The protein below binds the small molecule below.
Small molecule (SMILES): C=Cc1ccccc1

Sequence of chain 3.A:
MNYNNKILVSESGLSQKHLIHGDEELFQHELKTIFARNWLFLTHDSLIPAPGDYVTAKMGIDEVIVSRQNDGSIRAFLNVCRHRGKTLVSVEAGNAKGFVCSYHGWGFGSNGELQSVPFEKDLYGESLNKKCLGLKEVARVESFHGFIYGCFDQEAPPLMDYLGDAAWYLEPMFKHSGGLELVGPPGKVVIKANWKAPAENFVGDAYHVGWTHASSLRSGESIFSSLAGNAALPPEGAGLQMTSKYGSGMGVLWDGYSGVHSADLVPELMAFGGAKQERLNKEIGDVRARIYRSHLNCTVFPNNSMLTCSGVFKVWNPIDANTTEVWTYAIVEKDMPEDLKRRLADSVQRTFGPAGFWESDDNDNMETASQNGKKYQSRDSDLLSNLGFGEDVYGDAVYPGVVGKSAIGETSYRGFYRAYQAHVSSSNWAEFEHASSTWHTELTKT

Binding-site contacts:
Ligand atom CAD contacts residue VAL209 of chain 3.A at 4.1 Å (hydrophobic).
Ligand atom CAB contacts residue ASN201 of chain 3.A at 4.2 Å.
Ligand atom CAC contacts residue PHE224 of chain 3.A at 4.0 Å (hydrophobic).
Ligand atom CAD contacts residue HIS295 of chain 3.A at 4.2 Å.
Ligand atom CAH contacts residue VAL209 of chain 3.A at 4.0 Å (hydrophobic).
Ligand atom CAG contacts residue LEU307 of chain 3.A at 4.1 Å (hydrophobic).
Ligand atom CAA contacts residue PHE202 of chain 3.A at 4.0 Å (hydrophobic).
Ligand atom CAF contacts residue VAL209 of chain 3.A at 4.0 Å (hydrophobic).
Ligand atom CAG contacts residue HIS295 of chain 3.A at 4.4 Å.
Ligand atom CAF contacts residue ASP205 of chain 3.A at 4.4 Å.
Ligand atom CAE contacts residue HIS295 of chain 3.A at 3.8 Å.
Ligand atom CAG contacts residue VAL209 of chain 3.A at 4.2 Å (hydrophobic).
Ligand atom CAA contacts residue HIS208 of chain 3.A at 3.7 Å.
Ligand atom CAA contacts residue ASN201 of chain 3.A at 3.5 Å.
Ligand atom CAE contacts residue VAL260 of chain 3.A at 4.2 Å (hydrophobic).
Ligand atom CAH contacts residue ASN297 of chain 3.A at 4.4 Å.
Ligand atom CAB contacts residue LEU307 of chain 3.A at 4.1 Å (hydrophobic).
Ligand atom CAF contacts residue LEU307 of chain 3.A at 4.5 Å (hydrophobic).
Ligand atom CAC contacts residue VAL209 of chain 3.A at 4.3 Å (hydrophobic).
Ligand atom CAA contacts residue ASP205 of chain 3.A at 3.8 Å.
Ligand atom CAD contacts residue ASN297 of chain 3.A at 3.9 Å.
Ligand atom CAC contacts residue HIS295 of chain 3.A at 3.6 Å.
Ligand atom CAE contacts residue PHE224 of chain 3.A at 4.2 Å (hydrophobic).
Ligand atom CAF contacts residue ASN297 of chain 3.A at 3.7 Å.
Ligand atom CAB contacts residue HIS208 of chain 3.A at 3.9 Å.
Ligand atom CAH contacts residue LEU307 of chain 3.A at 4.1 Å (hydrophobic).
Ligand atom CAA contacts residue ASN297 of chain 3.A at 4.2 Å.
Ligand atom CAE contacts residue VAL209 of chain 3.A at 4.3 Å (hydrophobic).